Sequence of chain 20.C:
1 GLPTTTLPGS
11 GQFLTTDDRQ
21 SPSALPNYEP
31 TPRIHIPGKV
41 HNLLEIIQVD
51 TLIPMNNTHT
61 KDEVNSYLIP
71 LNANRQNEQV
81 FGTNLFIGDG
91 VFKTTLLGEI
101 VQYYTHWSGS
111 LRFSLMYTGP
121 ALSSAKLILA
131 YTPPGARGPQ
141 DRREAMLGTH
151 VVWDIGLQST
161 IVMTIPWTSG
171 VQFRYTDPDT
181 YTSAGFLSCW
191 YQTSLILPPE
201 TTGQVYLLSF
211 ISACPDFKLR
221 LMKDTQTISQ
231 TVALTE

A protein and the small-molecule ligand that binds it are described below.
Small molecule (SMILES): Cc1cc(CCCCCCCOc2ccc(C3=N[C@@H](C)CO3)cc2)on1

Sequence of chain 20.A:
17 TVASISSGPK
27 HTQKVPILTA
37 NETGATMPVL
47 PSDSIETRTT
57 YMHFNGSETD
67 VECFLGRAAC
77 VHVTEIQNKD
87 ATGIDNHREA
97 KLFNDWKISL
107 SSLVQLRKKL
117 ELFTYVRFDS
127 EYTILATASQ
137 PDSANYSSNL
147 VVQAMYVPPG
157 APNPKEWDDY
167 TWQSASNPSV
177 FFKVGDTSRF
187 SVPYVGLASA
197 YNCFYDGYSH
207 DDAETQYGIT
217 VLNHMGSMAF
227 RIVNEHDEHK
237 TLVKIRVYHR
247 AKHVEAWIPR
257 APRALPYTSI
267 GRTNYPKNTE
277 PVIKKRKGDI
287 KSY

Binding-site contacts:
Ligand atom C4 contacts residue MET224 of chain 20.A at 3.8 Å (hydrophobic).
Ligand atom C5 contacts residue PHE186 of chain 20.A at 3.5 Å (hydrophobic).
Ligand atom C5B contacts residue TYR197 of chain 20.A at 3.7 Å (hydrophobic).
Ligand atom N2 contacts residue PHE186 of chain 20.A at 3.7 Å.
Ligand atom O1B contacts residue TYR128 of chain 20.A at 3.9 Å.
Ligand atom O1 contacts residue TYR152 of chain 20.A at 3.9 Å.
Ligand atom C31 contacts residue SER175 of chain 20.A at 3.6 Å.
Ligand atom C2B contacts residue MET221 of chain 20.A at 3.6 Å (hydrophobic).
Ligand atom C3B contacts residue MET221 of chain 20.A at 4.0 Å (hydrophobic).
Ligand atom O1B contacts residue MET221 of chain 20.A at 3.4 Å.
Ligand atom C31 contacts residue VAL176 of chain 20.A at 3.3 Å (hydrophobic).
Ligand atom C5 contacts residue TYR152 of chain 20.A at 3.8 Å (hydrophobic).
Ligand atom C5C contacts residue ILE104 of chain 20.A at 3.6 Å (hydrophobic).
Ligand atom C4 contacts residue TYR152 of chain 20.A at 3.9 Å (hydrophobic).
Ligand atom C6C contacts residue MET221 of chain 20.A at 3.7 Å (hydrophobic).
Ligand atom C3 contacts residue PHE186 of chain 20.A at 3.8 Å (hydrophobic).
Ligand atom N2 contacts residue ALA24 of chain 20.C at 3.4 Å.
Ligand atom C5C contacts residue TYR128 of chain 20.A at 3.5 Å (hydrophobic).
Ligand atom C7C contacts residue TYR128 of chain 20.A at 3.6 Å (hydrophobic).
Ligand atom C4C contacts residue TYR152 of chain 20.A at 3.8 Å (hydrophobic).
Ligand atom C4 contacts residue PHE186 of chain 20.A at 3.6 Å (hydrophobic).
Ligand atom N2 contacts residue PRO174 of chain 20.A at 3.9 Å.
Ligand atom O1B contacts residue ILE104 of chain 20.A at 3.8 Å.
Ligand atom C3C contacts residue VAL188 of chain 20.A at 3.3 Å (hydrophobic).
Ligand atom C5B contacts residue LEU106 of chain 20.A at 3.7 Å (hydrophobic).
Ligand atom C4C contacts residue ILE104 of chain 20.A at 3.7 Å (hydrophobic).
Ligand atom C31 contacts residue ALA150 of chain 20.A at 3.5 Å (hydrophobic).
Ligand atom CM1 contacts residue SER107 of chain 20.A at 3.6 Å.
Ligand atom C7C contacts residue TYR197 of chain 20.A at 3.8 Å (hydrophobic).
Ligand atom O1 contacts residue VAL188 of chain 20.A at 3.8 Å.
Ligand atom C6B contacts residue TYR197 of chain 20.A at 3.6 Å (hydrophobic).
Ligand atom C6C contacts residue VAL191 of chain 20.A at 3.2 Å (hydrophobic).
Ligand atom O1 contacts residue ALA24 of chain 20.C at 3.6 Å.
Ligand atom C3C contacts residue TYR128 of chain 20.A at 3.9 Å (hydrophobic).
Ligand atom C3 contacts residue PRO174 of chain 20.A at 3.8 Å (hydrophobic).
Ligand atom C1C contacts residue TYR152 of chain 20.A at 4.0 Å (hydrophobic).
Ligand atom C31 contacts residue PRO174 of chain 20.A at 3.4 Å (hydrophobic).
Ligand atom C1B contacts residue MET221 of chain 20.A at 4.0 Å (hydrophobic).
Ligand atom O1 contacts residue PHE186 of chain 20.A at 3.5 Å.
Ligand atom C2C contacts residue VAL188 of chain 20.A at 3.2 Å (hydrophobic).